Sequence of chain 1.D:
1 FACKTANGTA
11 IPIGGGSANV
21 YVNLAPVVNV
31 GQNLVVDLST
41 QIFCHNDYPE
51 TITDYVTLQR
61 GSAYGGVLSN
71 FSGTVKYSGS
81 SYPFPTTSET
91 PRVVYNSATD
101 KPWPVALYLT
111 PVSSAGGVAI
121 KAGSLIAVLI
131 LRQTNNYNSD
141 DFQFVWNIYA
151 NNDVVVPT

Binding-site contacts:
Ligand atom C10 contacts residue TYR48 of chain 1.D at 3.6 Å (hydrophobic).
Ligand atom O contacts residue ILE13 of chain 1.D at 3.5 Å.
Ligand atom C15 contacts residue TYR48 of chain 1.D at 3.7 Å (hydrophobic).
Ligand atom C1 contacts residue ASN135 of chain 1.D at 3.8 Å.
Ligand atom O3 contacts residue PHE1 of chain 1.D at 2.7 Å (h-bond).
Ligand atom C9 contacts residue TYR48 of chain 1.D at 3.6 Å (hydrophobic).
Ligand atom C5 contacts residue PHE1 of chain 1.D at 3.6 Å (hydrophobic).
Ligand atom O2 contacts residue ILE52 of chain 1.D at 3.5 Å.
Ligand atom O1 contacts residue GLN133 of chain 1.D at 3.1 Å (h-bond).
Ligand atom O3 contacts residue ASN46 of chain 1.D at 3.2 Å (h-bond).
Ligand atom O4 contacts residue PHE1 of chain 1.D at 2.9 Å (h-bond).
Ligand atom O3 contacts residue ASP47 of chain 1.D at 2.9 Å (salt-bridge).
Ligand atom O1 contacts residue ASP140 of chain 1.D at 2.7 Å (salt-bridge).
Ligand atom O3 contacts residue ASP54 of chain 1.D at 2.5 Å (salt-bridge).
Ligand atom O6 contacts residue TYR48 of chain 1.D at 3.3 Å.
Ligand atom O2 contacts residue ASP54 of chain 1.D at 2.5 Å (salt-bridge).
Ligand atom O4 contacts residue ASP47 of chain 1.D at 3.8 Å.
Ligand atom C18 contacts residue TYR48 of chain 1.D at 3.6 Å (hydrophobic).
Ligand atom C2 contacts residue PHE1 of chain 1.D at 3.7 Å (hydrophobic).
Ligand atom C14 contacts residue TYR48 of chain 1.D at 3.8 Å (hydrophobic).
Ligand atom C1 contacts residue ASP140 of chain 1.D at 3.3 Å.
Ligand atom C2 contacts residue ASP54 of chain 1.D at 3.3 Å.
Ligand atom O1 contacts residue ASN135 of chain 1.D at 3.5 Å (h-bond).
Ligand atom C17 contacts residue TYR48 of chain 1.D at 3.4 Å (hydrophobic).
Ligand atom C3 contacts residue PHE1 of chain 1.D at 3.6 Å (hydrophobic).
Ligand atom O contacts residue PHE1 of chain 1.D at 2.8 Å (h-bond).
Ligand atom C4 contacts residue ASN46 of chain 1.D at 3.3 Å.
Ligand atom C16 contacts residue ASP47 of chain 1.D at 3.9 Å.
Ligand atom C4 contacts residue PHE1 of chain 1.D at 3.7 Å (hydrophobic).
Ligand atom CL contacts residue ILE52 of chain 1.D at 3.8 Å.
Ligand atom C4 contacts residue ASP54 of chain 1.D at 3.3 Å.
Ligand atom O6 contacts residue ASP47 of chain 1.D at 3.5 Å (salt-bridge).
Ligand atom O1 contacts residue PHE142 of chain 1.D at 3.5 Å.
Ligand atom O2 contacts residue GLN133 of chain 1.D at 3.3 Å (h-bond).
Ligand atom O2 contacts residue ASN135 of chain 1.D at 2.9 Å (h-bond).
Ligand atom C4 contacts residue TYR48 of chain 1.D at 3.8 Å (hydrophobic).
Ligand atom C2 contacts residue GLN133 of chain 1.D at 3.5 Å.
Ligand atom C4 contacts residue ASP47 of chain 1.D at 3.6 Å.
Ligand atom CL contacts residue TYR137 of chain 1.D at 3.7 Å.
Ligand atom C contacts residue PHE1 of chain 1.D at 3.7 Å (hydrophobic).

A protein and the small-molecule ligand that binds it are described below.
Small molecule (SMILES): COC(=O)c1cccc(-c2ccc(O[C@H]3O[C@H](CO)[C@@H](O)[C@H](O)[C@@H]3O)c(Cl)c2)c1